This small molecule binds to this protein.
Small molecule (SMILES): CC(=O)N[C@H]1[C@H](O[C@H]2[C@H](O)[C@@H](NC(C)=O)CO[C@@H]2CO[C@@H]2O[C@@H](C)[C@@H](O)[C@@H](O)[C@@H]2O)O[C@H](CO)[C@@H](O)[C@@H]1O

Binding-site contacts:
Ligand atom C3 contacts residue ASN341 of chain 4.B at 3.8 Å.
Ligand atom C5 contacts residue ASN341 of chain 4.B at 4.5 Å.
Ligand atom O5 contacts residue ASN341 of chain 4.B at 2.4 Å (h-bond).
Ligand atom C6 contacts residue SER338 of chain 4.B at 3.8 Å.
Ligand atom C4 contacts residue ASN341 of chain 4.B at 4.3 Å.
Ligand atom C2 contacts residue ASN341 of chain 4.B at 2.4 Å.
Ligand atom N2 contacts residue GLY336 of chain 4.B at 4.4 Å.
Ligand atom C1 contacts residue GLY336 of chain 4.B at 4.0 Å.
Ligand atom C1 contacts residue SER338 of chain 4.B at 4.3 Å.
Ligand atom O7 contacts residue PRO335 of chain 4.B at 4.3 Å.
Ligand atom N2 contacts residue ASN341 of chain 4.B at 2.9 Å (h-bond).
Ligand atom C5 contacts residue SER338 of chain 4.B at 4.1 Å.
Ligand atom O7 contacts residue GLY336 of chain 4.B at 4.2 Å.
Ligand atom C6 contacts residue SER338 of chain 4.B at 4.3 Å.
Ligand atom C6 contacts residue ASP340 of chain 4.B at 4.2 Å.
Ligand atom C5 contacts residue ASN341 of chain 4.B at 3.7 Å.
Ligand atom O5 contacts residue SER338 of chain 4.B at 3.7 Å.
Ligand atom O5 contacts residue SER338 of chain 4.B at 3.9 Å.
Ligand atom C1 contacts residue ASN341 of chain 4.B at 1.5 Å.
Ligand atom O7 contacts residue ASN341 of chain 4.B at 2.5 Å (h-bond).
Ligand atom C7 contacts residue ASN341 of chain 4.B at 3.1 Å.

Sequence of chain 4.B:
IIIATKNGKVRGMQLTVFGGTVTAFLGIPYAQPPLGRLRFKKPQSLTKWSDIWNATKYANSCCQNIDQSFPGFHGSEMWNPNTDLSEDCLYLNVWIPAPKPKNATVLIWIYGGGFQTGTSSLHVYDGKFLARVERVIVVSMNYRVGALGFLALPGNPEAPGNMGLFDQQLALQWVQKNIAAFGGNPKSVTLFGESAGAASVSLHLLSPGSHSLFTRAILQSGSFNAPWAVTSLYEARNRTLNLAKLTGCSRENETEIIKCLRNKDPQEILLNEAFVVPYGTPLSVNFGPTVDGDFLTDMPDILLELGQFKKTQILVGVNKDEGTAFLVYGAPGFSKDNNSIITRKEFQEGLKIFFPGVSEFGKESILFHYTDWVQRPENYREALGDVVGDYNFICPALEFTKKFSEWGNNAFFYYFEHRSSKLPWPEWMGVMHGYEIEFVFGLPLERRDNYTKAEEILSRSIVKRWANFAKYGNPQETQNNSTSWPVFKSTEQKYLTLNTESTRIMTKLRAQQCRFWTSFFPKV